Sequence of chain 1.A:
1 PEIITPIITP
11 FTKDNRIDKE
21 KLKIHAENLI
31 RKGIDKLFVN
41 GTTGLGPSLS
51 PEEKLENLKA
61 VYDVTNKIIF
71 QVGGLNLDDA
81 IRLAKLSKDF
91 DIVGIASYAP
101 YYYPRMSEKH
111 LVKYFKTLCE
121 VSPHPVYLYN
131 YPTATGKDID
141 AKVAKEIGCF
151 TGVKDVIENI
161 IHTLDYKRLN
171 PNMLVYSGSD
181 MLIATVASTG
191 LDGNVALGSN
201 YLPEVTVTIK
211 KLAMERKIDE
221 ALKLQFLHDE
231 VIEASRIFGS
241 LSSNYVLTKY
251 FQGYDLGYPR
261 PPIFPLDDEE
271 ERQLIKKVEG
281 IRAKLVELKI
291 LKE

A protein and the small-molecule ligand that binds it are described below.
Small molecule (SMILES): O=C(O)C(=O)C[C@@H](O)[C@@H](O)CO

Binding-site contacts:
Ligand atom O5 contacts residue VAL156 of chain 1.A at 4.0 Å.
Ligand atom O2 contacts residue THR42 of chain 1.A at 2.8 Å (h-bond).
Ligand atom C4 contacts residue VAL195 of chain 1.A at 3.7 Å (hydrophobic).
Ligand atom C2 contacts residue VAL195 of chain 1.A at 4.0 Å (hydrophobic).
Ligand atom C1 contacts residue TYR129 of chain 1.A at 3.1 Å (hydrophobic).
Ligand atom O5 contacts residue THR42 of chain 1.A at 4.0 Å.
Ligand atom C3 contacts residue THR43 of chain 1.A at 4.1 Å.
Ligand atom O2 contacts residue GLY41 of chain 1.A at 3.3 Å.
Ligand atom C3 contacts residue LYS154 of chain 1.A at 2.5 Å.
Ligand atom O4 contacts residue GLY178 of chain 1.A at 2.2 Å (h-bond).
Ligand atom C1 contacts residue THR43 of chain 1.A at 3.5 Å.
Ligand atom C3 contacts residue VAL195 of chain 1.A at 3.3 Å (hydrophobic).
Ligand atom C6 contacts residue VAL156 of chain 1.A at 3.9 Å (hydrophobic).
Ligand atom O1 contacts residue THR42 of chain 1.A at 3.7 Å.
Ligand atom O5 contacts residue TYR129 of chain 1.A at 3.2 Å (h-bond).
Ligand atom O2 contacts residue PHE38 of chain 1.A at 3.5 Å.
Ligand atom O4 contacts residue VAL195 of chain 1.A at 3.2 Å (h-bond).
Ligand atom O6 contacts residue TYR131 of chain 1.A at 3.1 Å (h-bond).
Ligand atom C1 contacts residue PRO6 of chain 1.A at 3.5 Å (hydrophobic).
Ligand atom C3 contacts residue PRO6 of chain 1.A at 3.6 Å (hydrophobic).
Ligand atom O2 contacts residue PRO6 of chain 1.A at 3.8 Å.
Ligand atom C2 contacts residue TYR129 of chain 1.A at 3.5 Å (hydrophobic).
Ligand atom C6 contacts residue GLY178 of chain 1.A at 3.9 Å.
Ligand atom C2 contacts residue PRO6 of chain 1.A at 3.8 Å (hydrophobic).
Ligand atom O5 contacts residue TYR131 of chain 1.A at 3.6 Å.
Ligand atom C1 contacts residue THR42 of chain 1.A at 3.7 Å.
Ligand atom C5 contacts residue LYS154 of chain 1.A at 3.9 Å.
Ligand atom C4 contacts residue GLY178 of chain 1.A at 3.2 Å.
Ligand atom O1 contacts residue THR43 of chain 1.A at 2.3 Å (h-bond).
Ligand atom O2 contacts residue TYR129 of chain 1.A at 2.7 Å (h-bond).
Ligand atom O2 contacts residue THR43 of chain 1.A at 3.7 Å.
Ligand atom O1 contacts residue PRO6 of chain 1.A at 3.6 Å.
Ligand atom O2 contacts residue LYS154 of chain 1.A at 2.6 Å (salt-bridge).
Ligand atom C2 contacts residue LYS154 of chain 1.A at 1.3 Å.
Ligand atom O1 contacts residue TYR129 of chain 1.A at 3.9 Å.
Ligand atom O4 contacts residue LEU197 of chain 1.A at 3.9 Å.
Ligand atom C4 contacts residue LYS154 of chain 1.A at 3.3 Å.
Ligand atom O5 contacts residue LYS154 of chain 1.A at 3.4 Å (salt-bridge).
Ligand atom C1 contacts residue LYS154 of chain 1.A at 2.3 Å.
Ligand atom O1 contacts residue LYS154 of chain 1.A at 3.5 Å (salt-bridge).